Binding-site contacts:
Ligand atom C8 contacts residue THR267 of chain 1.M at 3.5 Å.
Ligand atom N2 contacts residue HIS299 of chain 1.M at 3.1 Å (h-bond).
Ligand atom O7 contacts residue ARG412 of chain 1.M at 3.6 Å.
Ligand atom O7 contacts residue ASN301 of chain 1.M at 3.1 Å (h-bond).
Ligand atom C7 contacts residue ASN265 of chain 1.M at 4.0 Å.
Ligand atom O5 contacts residue PHE106 of chain 1.Q at 4.2 Å.
Ligand atom C2 contacts residue HIS299 of chain 1.M at 3.7 Å.
Ligand atom C3 contacts residue HIS299 of chain 1.M at 3.8 Å.
Ligand atom C5 contacts residue ASN301 of chain 1.M at 3.7 Å.
Ligand atom C4 contacts residue PHE106 of chain 1.Q at 3.9 Å (hydrophobic).
Ligand atom C1 contacts residue ASN301 of chain 1.M at 1.4 Å.
Ligand atom C7 contacts residue ARG412 of chain 1.M at 3.9 Å.
Ligand atom C1 contacts residue HIS299 of chain 1.M at 3.6 Å.
Ligand atom C1 contacts residue PHE106 of chain 1.Q at 4.2 Å (hydrophobic).
Ligand atom C7 contacts residue HIS299 of chain 1.M at 4.1 Å.
Ligand atom O7 contacts residue PHE106 of chain 1.Q at 3.5 Å.
Ligand atom C7 contacts residue PHE106 of chain 1.Q at 4.2 Å (hydrophobic).
Ligand atom N2 contacts residue THR267 of chain 1.M at 4.3 Å.
Ligand atom C8 contacts residue ASN265 of chain 1.M at 3.4 Å.
Ligand atom C8 contacts residue CYS266 of chain 1.M at 4.2 Å (hydrophobic).
Ligand atom O6 contacts residue ILE383 of chain 1.M at 3.7 Å.
Ligand atom O5 contacts residue ASN301 of chain 1.M at 2.4 Å (h-bond).
Ligand atom O3 contacts residue PHE106 of chain 1.Q at 3.6 Å.
Ligand atom C8 contacts residue THR30 of chain 1.Q at 4.3 Å.
Ligand atom O5 contacts residue ILE383 of chain 1.M at 4.3 Å.
Ligand atom C2 contacts residue PHE106 of chain 1.Q at 4.3 Å (hydrophobic).
Ligand atom C8 contacts residue HIS299 of chain 1.M at 4.3 Å.
Ligand atom O7 contacts residue GLY105 of chain 1.Q at 3.3 Å (h-bond).
Ligand atom C7 contacts residue ASN301 of chain 1.M at 3.2 Å.
Ligand atom C4 contacts residue ASN301 of chain 1.M at 4.2 Å.
Ligand atom C8 contacts residue THR28 of chain 1.Q at 3.6 Å.
Ligand atom N2 contacts residue ASN301 of chain 1.M at 2.9 Å (h-bond).
Ligand atom C8 contacts residue ARG412 of chain 1.M at 3.5 Å.
Ligand atom C8 contacts residue PHE106 of chain 1.Q at 3.9 Å (hydrophobic).
Ligand atom C3 contacts residue ASN301 of chain 1.M at 3.8 Å.
Ligand atom O6 contacts residue SER381 of chain 1.M at 4.2 Å.
Ligand atom O7 contacts residue ASN265 of chain 1.M at 3.4 Å.
Ligand atom C2 contacts residue ASN301 of chain 1.M at 2.4 Å.
Ligand atom O4 contacts residue PHE106 of chain 1.Q at 3.1 Å.
Ligand atom C3 contacts residue PHE106 of chain 1.Q at 3.6 Å (hydrophobic).

Sequence of chain 1.M:
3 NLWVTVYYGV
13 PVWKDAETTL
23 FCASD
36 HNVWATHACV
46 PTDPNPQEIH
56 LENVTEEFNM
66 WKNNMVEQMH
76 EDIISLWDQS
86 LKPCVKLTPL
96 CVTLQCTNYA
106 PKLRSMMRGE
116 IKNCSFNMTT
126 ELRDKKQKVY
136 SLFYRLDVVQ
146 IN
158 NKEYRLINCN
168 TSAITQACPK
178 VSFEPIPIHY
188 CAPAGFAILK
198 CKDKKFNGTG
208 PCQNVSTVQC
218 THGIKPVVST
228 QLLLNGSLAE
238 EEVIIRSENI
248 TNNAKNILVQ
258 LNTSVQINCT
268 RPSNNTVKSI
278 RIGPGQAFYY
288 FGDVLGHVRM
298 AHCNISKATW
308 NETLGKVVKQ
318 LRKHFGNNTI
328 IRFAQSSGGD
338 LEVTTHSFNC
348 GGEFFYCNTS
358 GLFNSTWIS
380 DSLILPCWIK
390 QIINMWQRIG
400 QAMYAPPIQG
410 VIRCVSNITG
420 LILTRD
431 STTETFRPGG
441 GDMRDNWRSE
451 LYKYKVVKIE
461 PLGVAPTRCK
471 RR

A small-molecule ligand and the protein it binds are described below.
Small molecule (SMILES): CC(=O)N[C@H]1[C@H](O[C@H]2[C@H](O)[C@@H](NC(C)=O)CO[C@@H]2CO)O[C@H](CO)[C@@H](O)[C@@H]1O

Sequence of chain 1.Q:
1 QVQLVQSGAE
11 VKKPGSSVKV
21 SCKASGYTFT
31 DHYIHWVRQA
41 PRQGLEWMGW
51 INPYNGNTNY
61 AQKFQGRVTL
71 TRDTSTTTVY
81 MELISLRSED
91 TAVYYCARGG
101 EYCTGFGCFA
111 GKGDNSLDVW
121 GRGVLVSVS